Binding-site contacts:
Ligand atom C3 contacts residue ASN603 of chain 1.A at 3.5 Å.
Ligand atom C8 contacts residue ASN603 of chain 1.A at 4.5 Å.
Ligand atom N2 contacts residue ASN603 of chain 1.A at 2.9 Å (h-bond).
Ligand atom C4 contacts residue ASN603 of chain 1.A at 3.9 Å.
Ligand atom O7 contacts residue ASN603 of chain 1.A at 2.8 Å (h-bond).
Ligand atom C7 contacts residue ASN603 of chain 1.A at 3.1 Å.
Ligand atom O6 contacts residue ASN603 of chain 1.A at 4.5 Å.
Ligand atom C1 contacts residue ASN603 of chain 1.A at 1.4 Å.
Ligand atom C2 contacts residue ASN603 of chain 1.A at 2.2 Å.
Ligand atom O5 contacts residue ASN603 of chain 1.A at 2.1 Å (h-bond).
Ligand atom C5 contacts residue ASN603 of chain 1.A at 3.5 Å.
Ligand atom C6 contacts residue ASN603 of chain 1.A at 4.4 Å.

Sequence of chain 1.A:
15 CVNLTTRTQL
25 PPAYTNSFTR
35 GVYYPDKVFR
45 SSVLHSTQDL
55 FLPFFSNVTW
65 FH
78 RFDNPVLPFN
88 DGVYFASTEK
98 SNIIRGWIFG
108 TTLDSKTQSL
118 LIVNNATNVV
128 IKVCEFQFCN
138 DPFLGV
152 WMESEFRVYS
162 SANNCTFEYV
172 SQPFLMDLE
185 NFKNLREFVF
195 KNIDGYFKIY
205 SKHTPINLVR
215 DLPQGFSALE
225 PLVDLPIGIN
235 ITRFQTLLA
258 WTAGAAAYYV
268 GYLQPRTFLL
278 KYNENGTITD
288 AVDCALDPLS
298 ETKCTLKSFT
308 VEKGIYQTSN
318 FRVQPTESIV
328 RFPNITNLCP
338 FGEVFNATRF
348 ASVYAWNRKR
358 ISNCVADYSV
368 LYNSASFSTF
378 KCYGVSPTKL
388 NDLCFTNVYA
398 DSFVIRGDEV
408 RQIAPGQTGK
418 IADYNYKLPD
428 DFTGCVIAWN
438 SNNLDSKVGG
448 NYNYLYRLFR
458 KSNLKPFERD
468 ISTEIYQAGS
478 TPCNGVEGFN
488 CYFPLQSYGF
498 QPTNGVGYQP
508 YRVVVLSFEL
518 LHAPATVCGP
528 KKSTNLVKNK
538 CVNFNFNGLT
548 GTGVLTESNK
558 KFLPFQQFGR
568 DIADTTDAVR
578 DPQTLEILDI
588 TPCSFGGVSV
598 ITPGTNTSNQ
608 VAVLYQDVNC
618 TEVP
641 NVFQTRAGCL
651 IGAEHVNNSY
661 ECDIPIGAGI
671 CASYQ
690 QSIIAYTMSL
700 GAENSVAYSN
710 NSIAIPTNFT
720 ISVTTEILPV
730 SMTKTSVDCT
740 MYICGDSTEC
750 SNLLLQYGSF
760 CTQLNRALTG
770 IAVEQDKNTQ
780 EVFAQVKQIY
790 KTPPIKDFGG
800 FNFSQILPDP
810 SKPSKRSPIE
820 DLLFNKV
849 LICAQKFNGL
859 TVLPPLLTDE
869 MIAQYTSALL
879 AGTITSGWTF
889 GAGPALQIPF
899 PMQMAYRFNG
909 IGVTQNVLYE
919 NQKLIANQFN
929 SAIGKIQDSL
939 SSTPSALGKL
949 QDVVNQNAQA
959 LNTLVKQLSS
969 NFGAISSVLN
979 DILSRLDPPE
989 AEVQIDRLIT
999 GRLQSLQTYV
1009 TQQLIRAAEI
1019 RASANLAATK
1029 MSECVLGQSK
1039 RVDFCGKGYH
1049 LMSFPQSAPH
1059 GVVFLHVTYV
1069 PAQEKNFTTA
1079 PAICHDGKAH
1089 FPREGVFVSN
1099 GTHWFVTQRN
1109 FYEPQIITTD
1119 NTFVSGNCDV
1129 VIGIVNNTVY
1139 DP

This small molecule binds to this protein.
Small molecule (SMILES): CC(=O)N[C@@H]1[C@@H](O)[C@H](O)[C@@H](CO)O[C@H]1O